Binding-site contacts:
Ligand atom PA contacts residue SER2058 of chain 1.A at 4.2 Å.
Ligand atom C2 contacts residue MET2131 of chain 1.A at 3.5 Å (hydrophobic).
Ligand atom N9 contacts residue MET2131 of chain 1.A at 3.9 Å.
Ligand atom O3' contacts residue GLU2228 of chain 1.A at 2.9 Å (salt-bridge).
Ligand atom O2B contacts residue SER2058 of chain 1.A at 3.4 Å.
Ligand atom C2 contacts residue VAL2132 of chain 1.A at 3.7 Å (hydrophobic).
Ligand atom C2 contacts residue GLU2130 of chain 1.A at 4.1 Å.
Ligand atom C8 contacts residue MET2131 of chain 1.A at 4.0 Å (hydrophobic).
Ligand atom O2A contacts residue PRO2062 of chain 1.A at 3.7 Å.
Ligand atom N3B contacts residue GLU2228 of chain 1.A at 4.1 Å.
Ligand atom C5 contacts residue MET2131 of chain 1.A at 3.6 Å (hydrophobic).
Ligand atom N3 contacts residue VAL2135 of chain 1.A at 3.4 Å.
Ligand atom C2' contacts residue GLU2228 of chain 1.A at 3.3 Å.
Ligand atom N1 contacts residue VAL2132 of chain 1.A at 3.8 Å.
Ligand atom PB contacts residue SER2058 of chain 1.A at 3.9 Å.
Ligand atom N6 contacts residue TYR2117 of chain 1.A at 3.5 Å.
Ligand atom O2' contacts residue VAL2135 of chain 1.A at 3.7 Å.
Ligand atom N1 contacts residue MET2131 of chain 1.A at 3.7 Å.
Ligand atom O2A contacts residue SER2058 of chain 1.A at 2.8 Å (h-bond).
Ligand atom C2' contacts residue LEU2231 of chain 1.A at 3.9 Å (hydrophobic).
Ligand atom O3' contacts residue THR2137 of chain 1.A at 4.2 Å.
Ligand atom C4 contacts residue MET2131 of chain 1.A at 3.6 Å (hydrophobic).
Ligand atom N6 contacts residue GLU2130 of chain 1.A at 3.2 Å (salt-bridge).
Ligand atom C6 contacts residue MET2131 of chain 1.A at 3.9 Å (hydrophobic).
Ligand atom N3 contacts residue LEU2231 of chain 1.A at 3.8 Å.
Ligand atom N7 contacts residue MET2131 of chain 1.A at 3.8 Å.
Ligand atom C1' contacts residue VAL2135 of chain 1.A at 3.8 Å (hydrophobic).
Ligand atom C6 contacts residue GLU2130 of chain 1.A at 3.4 Å.
Ligand atom O1B contacts residue SER2058 of chain 1.A at 3.3 Å (h-bond).
Ligand atom C5 contacts residue VAL2242 of chain 1.A at 4.2 Å (hydrophobic).
Ligand atom C3' contacts residue GLU2228 of chain 1.A at 3.4 Å.
Ligand atom N6 contacts residue LEU2129 of chain 1.A at 3.9 Å.
Ligand atom N3 contacts residue MET2131 of chain 1.A at 3.5 Å (h-bond).
Ligand atom O2' contacts residue LEU2231 of chain 1.A at 3.3 Å.
Ligand atom N7 contacts residue LEU2129 of chain 1.A at 4.1 Å.
Ligand atom O3G contacts residue SER2058 of chain 1.A at 3.7 Å.
Ligand atom O1G contacts residue GLU2228 of chain 1.A at 3.9 Å.
Ligand atom O2' contacts residue GLU2228 of chain 1.A at 3.3 Å (salt-bridge).
Ligand atom N1 contacts residue GLU2130 of chain 1.A at 3.1 Å (salt-bridge).
Ligand atom C2 contacts residue VAL2135 of chain 1.A at 3.7 Å (hydrophobic).

The protein below binds the small molecule below.
Small molecule (SMILES): Nc1ncnc2c1ncn2[C@@H]1O[C@H](CO[P](=O)(O)O[P](=O)(O)NP(=O)(O)O)[C@@H](O)[C@H]1O

Sequence of chain 1.A:
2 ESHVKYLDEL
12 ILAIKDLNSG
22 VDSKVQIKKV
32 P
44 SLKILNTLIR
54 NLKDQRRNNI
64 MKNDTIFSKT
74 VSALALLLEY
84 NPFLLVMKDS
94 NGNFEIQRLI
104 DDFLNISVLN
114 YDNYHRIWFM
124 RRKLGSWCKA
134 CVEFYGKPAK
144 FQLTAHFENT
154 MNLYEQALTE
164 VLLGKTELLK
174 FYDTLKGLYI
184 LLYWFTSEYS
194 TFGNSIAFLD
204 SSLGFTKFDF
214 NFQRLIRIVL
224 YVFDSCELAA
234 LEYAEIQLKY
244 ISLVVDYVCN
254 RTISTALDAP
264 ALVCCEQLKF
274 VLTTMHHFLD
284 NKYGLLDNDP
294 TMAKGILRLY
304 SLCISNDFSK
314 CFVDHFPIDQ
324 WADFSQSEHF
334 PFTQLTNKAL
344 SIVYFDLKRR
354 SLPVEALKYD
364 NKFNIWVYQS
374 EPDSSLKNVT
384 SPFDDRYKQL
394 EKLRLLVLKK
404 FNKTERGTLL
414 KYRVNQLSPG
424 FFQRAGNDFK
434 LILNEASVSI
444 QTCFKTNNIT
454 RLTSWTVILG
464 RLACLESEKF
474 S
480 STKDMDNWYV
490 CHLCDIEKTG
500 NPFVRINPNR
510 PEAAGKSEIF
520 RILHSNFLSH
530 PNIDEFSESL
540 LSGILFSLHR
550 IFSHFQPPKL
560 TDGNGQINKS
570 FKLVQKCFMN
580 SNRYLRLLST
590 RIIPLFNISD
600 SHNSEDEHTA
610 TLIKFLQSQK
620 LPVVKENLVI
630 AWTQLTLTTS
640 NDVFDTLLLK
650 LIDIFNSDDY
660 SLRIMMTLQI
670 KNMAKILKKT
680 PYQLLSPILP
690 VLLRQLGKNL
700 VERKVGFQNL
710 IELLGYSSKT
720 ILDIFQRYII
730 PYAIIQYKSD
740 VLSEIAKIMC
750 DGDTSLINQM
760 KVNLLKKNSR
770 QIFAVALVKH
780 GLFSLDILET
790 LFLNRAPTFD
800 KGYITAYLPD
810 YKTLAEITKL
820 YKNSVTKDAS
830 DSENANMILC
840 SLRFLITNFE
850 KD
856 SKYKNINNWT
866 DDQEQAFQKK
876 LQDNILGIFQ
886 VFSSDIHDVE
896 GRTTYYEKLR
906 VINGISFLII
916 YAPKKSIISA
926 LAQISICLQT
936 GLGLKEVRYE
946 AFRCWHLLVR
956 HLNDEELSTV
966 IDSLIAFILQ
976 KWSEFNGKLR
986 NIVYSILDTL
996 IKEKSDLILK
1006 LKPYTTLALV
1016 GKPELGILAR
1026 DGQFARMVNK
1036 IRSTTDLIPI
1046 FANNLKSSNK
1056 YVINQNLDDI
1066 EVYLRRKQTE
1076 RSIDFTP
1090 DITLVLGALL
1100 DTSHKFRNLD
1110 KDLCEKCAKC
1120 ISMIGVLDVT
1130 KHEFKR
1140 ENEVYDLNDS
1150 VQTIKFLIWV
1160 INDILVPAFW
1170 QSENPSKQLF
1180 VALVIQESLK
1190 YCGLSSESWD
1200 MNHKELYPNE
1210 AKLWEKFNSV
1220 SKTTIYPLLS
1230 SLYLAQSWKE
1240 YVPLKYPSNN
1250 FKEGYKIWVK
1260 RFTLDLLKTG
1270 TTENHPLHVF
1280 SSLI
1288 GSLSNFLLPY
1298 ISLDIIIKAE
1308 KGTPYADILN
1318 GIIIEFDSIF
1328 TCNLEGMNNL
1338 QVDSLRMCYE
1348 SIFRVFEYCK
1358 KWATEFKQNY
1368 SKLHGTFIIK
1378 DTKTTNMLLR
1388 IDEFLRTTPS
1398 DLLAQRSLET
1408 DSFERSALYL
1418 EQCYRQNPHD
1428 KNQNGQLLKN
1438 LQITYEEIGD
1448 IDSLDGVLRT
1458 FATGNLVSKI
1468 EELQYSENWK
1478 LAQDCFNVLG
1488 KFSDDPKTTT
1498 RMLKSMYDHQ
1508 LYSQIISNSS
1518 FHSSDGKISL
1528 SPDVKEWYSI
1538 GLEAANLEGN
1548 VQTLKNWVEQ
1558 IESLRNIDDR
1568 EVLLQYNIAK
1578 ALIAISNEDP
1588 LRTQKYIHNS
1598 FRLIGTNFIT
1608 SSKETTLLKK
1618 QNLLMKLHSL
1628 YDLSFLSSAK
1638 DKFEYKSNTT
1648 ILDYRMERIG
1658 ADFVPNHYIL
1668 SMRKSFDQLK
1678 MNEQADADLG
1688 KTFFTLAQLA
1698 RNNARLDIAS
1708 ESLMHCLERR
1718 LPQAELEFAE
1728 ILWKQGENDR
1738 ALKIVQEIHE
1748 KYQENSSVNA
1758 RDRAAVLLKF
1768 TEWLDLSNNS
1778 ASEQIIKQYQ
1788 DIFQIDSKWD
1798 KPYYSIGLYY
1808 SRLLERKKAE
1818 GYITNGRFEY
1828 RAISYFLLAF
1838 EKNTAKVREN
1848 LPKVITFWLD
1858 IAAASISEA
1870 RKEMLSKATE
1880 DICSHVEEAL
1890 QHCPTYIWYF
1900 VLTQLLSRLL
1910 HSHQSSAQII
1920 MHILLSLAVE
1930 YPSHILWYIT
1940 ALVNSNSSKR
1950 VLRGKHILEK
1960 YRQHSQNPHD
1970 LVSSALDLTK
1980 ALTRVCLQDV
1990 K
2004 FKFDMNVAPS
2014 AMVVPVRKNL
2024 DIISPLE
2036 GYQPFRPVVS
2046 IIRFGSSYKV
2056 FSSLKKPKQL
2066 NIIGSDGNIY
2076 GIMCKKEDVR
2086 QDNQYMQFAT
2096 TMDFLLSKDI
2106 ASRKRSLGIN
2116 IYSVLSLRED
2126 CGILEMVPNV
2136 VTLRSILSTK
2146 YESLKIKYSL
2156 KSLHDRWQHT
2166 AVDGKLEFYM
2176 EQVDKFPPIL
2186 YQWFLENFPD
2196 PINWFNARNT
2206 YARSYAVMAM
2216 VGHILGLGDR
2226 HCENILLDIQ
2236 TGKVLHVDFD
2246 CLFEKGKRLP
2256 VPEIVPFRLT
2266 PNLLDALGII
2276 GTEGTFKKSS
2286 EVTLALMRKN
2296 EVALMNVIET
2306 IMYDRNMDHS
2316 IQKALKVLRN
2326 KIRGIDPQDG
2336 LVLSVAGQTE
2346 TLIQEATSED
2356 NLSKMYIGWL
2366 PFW